Sequence of chain 2.A:
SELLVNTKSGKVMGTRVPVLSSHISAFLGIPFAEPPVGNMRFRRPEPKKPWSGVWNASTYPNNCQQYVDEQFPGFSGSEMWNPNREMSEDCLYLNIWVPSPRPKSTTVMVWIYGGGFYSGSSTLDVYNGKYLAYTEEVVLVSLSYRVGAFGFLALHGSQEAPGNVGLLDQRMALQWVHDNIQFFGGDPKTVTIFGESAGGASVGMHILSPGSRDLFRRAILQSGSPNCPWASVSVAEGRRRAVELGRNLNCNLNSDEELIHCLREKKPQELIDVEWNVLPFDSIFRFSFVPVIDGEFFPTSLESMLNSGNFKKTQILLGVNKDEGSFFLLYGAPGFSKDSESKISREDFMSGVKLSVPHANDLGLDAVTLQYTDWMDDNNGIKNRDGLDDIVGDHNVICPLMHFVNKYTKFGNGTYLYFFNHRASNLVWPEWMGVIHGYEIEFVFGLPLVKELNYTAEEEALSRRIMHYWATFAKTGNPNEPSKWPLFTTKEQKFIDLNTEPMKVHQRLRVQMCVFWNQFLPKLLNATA

Binding-site contacts:
Ligand atom C1 contacts residue ASN59 of chain 2.A at 1.5 Å.
Ligand atom C5 contacts residue THR62 of chain 2.A at 4.1 Å.
Ligand atom N2 contacts residue ASN59 of chain 2.A at 2.8 Å (h-bond).
Ligand atom O7 contacts residue ASN59 of chain 2.A at 3.0 Å (h-bond).
Ligand atom C5 contacts residue ASN59 of chain 2.A at 3.7 Å.
Ligand atom C4 contacts residue ASN59 of chain 2.A at 4.3 Å.
Ligand atom C6 contacts residue THR62 of chain 2.A at 4.5 Å.
Ligand atom C7 contacts residue ASN59 of chain 2.A at 3.0 Å.
Ligand atom C3 contacts residue ASN59 of chain 2.A at 3.8 Å.
Ligand atom C2 contacts residue SER61 of chain 2.A at 4.4 Å.
Ligand atom O5 contacts residue SER61 of chain 2.A at 4.0 Å.
Ligand atom O5 contacts residue ASN59 of chain 2.A at 2.4 Å (h-bond).
Ligand atom C2 contacts residue ASN59 of chain 2.A at 2.4 Å.
Ligand atom C8 contacts residue ASN59 of chain 2.A at 4.1 Å.
Ligand atom C5 contacts residue SER61 of chain 2.A at 4.2 Å.
Ligand atom C1 contacts residue SER61 of chain 2.A at 3.4 Å.

A protein and the small-molecule ligand that binds it are described below.
Small molecule (SMILES): CC(=O)N[C@@H]1[C@@H](O)[C@H](O)[C@@H](CO)O[C@H]1O